A protein and the small-molecule ligand that binds it are described below.
Small molecule (SMILES): OC[C@H]1O[C@@H](O)[C@H](O)[C@@H](O)[C@@H]1O

Sequence of chain 1.A:
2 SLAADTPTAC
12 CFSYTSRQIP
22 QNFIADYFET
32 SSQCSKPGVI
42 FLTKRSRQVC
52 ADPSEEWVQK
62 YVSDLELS

Binding-site contacts:
Ligand atom O6 contacts residue ASP53 of chain 1.A at 3.2 Å (salt-bridge).
Ligand atom C2 contacts residue PRO38 of chain 1.A at 4.1 Å (hydrophobic).
Ligand atom O3 contacts residue PRO38 of chain 1.A at 4.3 Å.
Ligand atom O6 contacts residue BGC1 of chain 1.J at 3.4 Å (h-bond).
Ligand atom O2 contacts residue SER36 of chain 1.A at 4.0 Å.
Ligand atom O4 contacts residue SER55 of chain 1.A at 4.4 Å.
Ligand atom C3 contacts residue PRO38 of chain 1.A at 3.7 Å (hydrophobic).
Ligand atom O4 contacts residue PRO38 of chain 1.A at 4.1 Å.
Ligand atom O1 contacts residue LYS37 of chain 1.A at 4.1 Å.
Ligand atom C4 contacts residue PRO38 of chain 1.A at 4.4 Å (hydrophobic).
Ligand atom C1 contacts residue PRO38 of chain 1.A at 4.4 Å (hydrophobic).
Ligand atom C6 contacts residue BGC1 of chain 1.J at 3.3 Å.
Ligand atom O6 contacts residue TYR15 of chain 1.A at 4.2 Å.
Ligand atom O2 contacts residue PRO38 of chain 1.A at 3.6 Å.
Ligand atom C6 contacts residue ASP53 of chain 1.A at 3.6 Å.
Ligand atom C6 contacts residue SER55 of chain 1.A at 4.3 Å.
Ligand atom C1 contacts residue LYS37 of chain 1.A at 4.4 Å.